The small molecule below binds the protein below.
Small molecule (SMILES): CC(=O)N[C@@H]1[C@@H](O)[C@H](O)[C@@H](CO)O[C@H]1O

Sequence of chain 1.A:
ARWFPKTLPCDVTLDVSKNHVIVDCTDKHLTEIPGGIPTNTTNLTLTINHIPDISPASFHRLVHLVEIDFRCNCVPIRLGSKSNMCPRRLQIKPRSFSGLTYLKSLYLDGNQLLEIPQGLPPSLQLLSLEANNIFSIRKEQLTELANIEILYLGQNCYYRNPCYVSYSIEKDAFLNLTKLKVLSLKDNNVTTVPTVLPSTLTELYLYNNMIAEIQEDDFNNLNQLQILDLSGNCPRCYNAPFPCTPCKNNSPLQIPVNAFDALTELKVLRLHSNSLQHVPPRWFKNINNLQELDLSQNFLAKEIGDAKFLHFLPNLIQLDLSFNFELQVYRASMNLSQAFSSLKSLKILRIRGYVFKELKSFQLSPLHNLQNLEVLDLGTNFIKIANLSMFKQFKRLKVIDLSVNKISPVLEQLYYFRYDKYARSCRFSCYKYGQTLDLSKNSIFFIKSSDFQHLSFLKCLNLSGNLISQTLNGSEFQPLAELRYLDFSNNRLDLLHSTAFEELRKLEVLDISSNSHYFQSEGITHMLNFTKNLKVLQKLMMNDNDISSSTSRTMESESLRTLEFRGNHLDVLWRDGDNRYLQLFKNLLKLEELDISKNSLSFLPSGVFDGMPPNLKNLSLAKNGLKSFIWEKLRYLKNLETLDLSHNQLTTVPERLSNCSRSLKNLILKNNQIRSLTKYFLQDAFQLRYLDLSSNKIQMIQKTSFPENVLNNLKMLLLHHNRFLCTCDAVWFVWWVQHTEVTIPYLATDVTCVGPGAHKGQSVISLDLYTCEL

Binding-site contacts:
Ligand atom O5 contacts residue ASN512 of chain 1.A at 2.4 Å (h-bond).
Ligand atom O7 contacts residue ASN512 of chain 1.A at 3.2 Å (h-bond).
Ligand atom C1 contacts residue SER514 of chain 1.A at 3.5 Å.
Ligand atom N2 contacts residue ASN512 of chain 1.A at 3.0 Å (h-bond).
Ligand atom C3 contacts residue ASN512 of chain 1.A at 3.9 Å.
Ligand atom C5 contacts residue SER514 of chain 1.A at 3.3 Å.
Ligand atom C2 contacts residue ASN512 of chain 1.A at 2.6 Å.
Ligand atom C7 contacts residue ASN512 of chain 1.A at 3.3 Å.
Ligand atom C5 contacts residue ASN512 of chain 1.A at 3.6 Å.
Ligand atom O5 contacts residue SER514 of chain 1.A at 3.7 Å.
Ligand atom C6 contacts residue SER514 of chain 1.A at 4.1 Å.
Ligand atom C4 contacts residue ASN512 of chain 1.A at 4.3 Å.
Ligand atom O4 contacts residue SER514 of chain 1.A at 4.4 Å.
Ligand atom C1 contacts residue ASN512 of chain 1.A at 1.4 Å.
Ligand atom C4 contacts residue SER514 of chain 1.A at 4.3 Å.
Ligand atom C8 contacts residue ASN512 of chain 1.A at 4.4 Å.
Ligand atom C3 contacts residue SER514 of chain 1.A at 4.4 Å.